Binding-site contacts:
Ligand atom O52 contacts residue ARG269 of chain 1.B at 3.1 Å (salt-bridge).
Ligand atom O43 contacts residue ARG265 of chain 1.B at 2.5 Å (salt-bridge).
Ligand atom O42 contacts residue GLY268 of chain 1.B at 2.9 Å (h-bond).
Ligand atom O51 contacts residue GLU512 of chain 1.B at 4.2 Å.
Ligand atom P5 contacts residue TYR567 of chain 1.B at 3.5 Å.
Ligand atom O5 contacts residue LYS569 of chain 1.B at 3.3 Å.
Ligand atom P5 contacts residue ARG269 of chain 1.B at 3.4 Å.
Ligand atom O51 contacts residue TYR567 of chain 1.B at 2.9 Å (h-bond).
Ligand atom O52 contacts residue ARG265 of chain 1.B at 4.4 Å.
Ligand atom O42 contacts residue THR267 of chain 1.B at 3.6 Å (h-bond).
Ligand atom O51 contacts residue LYS569 of chain 1.B at 4.0 Å.
Ligand atom P4 contacts residue ARG265 of chain 1.B at 3.3 Å.
Ligand atom O41 contacts residue ARG265 of chain 1.B at 3.4 Å (salt-bridge).
Ligand atom O43 contacts residue THR267 of chain 1.B at 3.2 Å (h-bond).
Ligand atom C6 contacts residue LYS569 of chain 1.B at 3.7 Å.
Ligand atom C5 contacts residue ARG269 of chain 1.B at 3.9 Å.
Ligand atom O5 contacts residue TYR567 of chain 1.B at 3.9 Å.
Ligand atom O43 contacts residue GLY268 of chain 1.B at 4.0 Å.
Ligand atom O43 contacts residue ARG269 of chain 1.B at 4.4 Å.
Ligand atom P4 contacts residue THR267 of chain 1.B at 4.0 Å.
Ligand atom O4 contacts residue ARG269 of chain 1.B at 3.8 Å.
Ligand atom O6 contacts residue LYS569 of chain 1.B at 3.6 Å.
Ligand atom P5 contacts residue LYS569 of chain 1.B at 4.3 Å.
Ligand atom C2 contacts residue ARG269 of chain 1.B at 4.4 Å.
Ligand atom O43 contacts residue THR266 of chain 1.B at 4.3 Å.
Ligand atom C5 contacts residue LYS569 of chain 1.B at 4.0 Å.
Ligand atom O4 contacts residue ARG265 of chain 1.B at 3.6 Å (salt-bridge).
Ligand atom O2 contacts residue GLY268 of chain 1.B at 4.2 Å.
Ligand atom O53 contacts residue TYR567 of chain 1.B at 3.3 Å (h-bond).
Ligand atom C4 contacts residue LYS569 of chain 1.B at 4.1 Å.
Ligand atom P4 contacts residue GLY268 of chain 1.B at 3.8 Å.
Ligand atom O6 contacts residue TYR567 of chain 1.B at 3.4 Å.
Ligand atom O42 contacts residue ARG269 of chain 1.B at 3.6 Å.
Ligand atom O53 contacts residue ARG269 of chain 1.B at 2.7 Å (salt-bridge).
Ligand atom O51 contacts residue LYS508 of chain 1.B at 4.1 Å.
Ligand atom O51 contacts residue ARG511 of chain 1.B at 2.7 Å (salt-bridge).
Ligand atom O5 contacts residue ARG269 of chain 1.B at 4.2 Å.
Ligand atom P5 contacts residue ARG511 of chain 1.B at 4.1 Å.
Ligand atom O5 contacts residue ARG511 of chain 1.B at 4.3 Å.
Ligand atom O6 contacts residue ARG504 of chain 1.B at 4.1 Å.

A small-molecule ligand and the protein it binds are described below.
Small molecule (SMILES): O=P(O)(O)O[C@@H]1[C@H](O)[C@H](O)[C@@H](OP(=O)(O)O)[C@H](OP(=O)(O)O)[C@H]1O

Sequence of chain 1.B:
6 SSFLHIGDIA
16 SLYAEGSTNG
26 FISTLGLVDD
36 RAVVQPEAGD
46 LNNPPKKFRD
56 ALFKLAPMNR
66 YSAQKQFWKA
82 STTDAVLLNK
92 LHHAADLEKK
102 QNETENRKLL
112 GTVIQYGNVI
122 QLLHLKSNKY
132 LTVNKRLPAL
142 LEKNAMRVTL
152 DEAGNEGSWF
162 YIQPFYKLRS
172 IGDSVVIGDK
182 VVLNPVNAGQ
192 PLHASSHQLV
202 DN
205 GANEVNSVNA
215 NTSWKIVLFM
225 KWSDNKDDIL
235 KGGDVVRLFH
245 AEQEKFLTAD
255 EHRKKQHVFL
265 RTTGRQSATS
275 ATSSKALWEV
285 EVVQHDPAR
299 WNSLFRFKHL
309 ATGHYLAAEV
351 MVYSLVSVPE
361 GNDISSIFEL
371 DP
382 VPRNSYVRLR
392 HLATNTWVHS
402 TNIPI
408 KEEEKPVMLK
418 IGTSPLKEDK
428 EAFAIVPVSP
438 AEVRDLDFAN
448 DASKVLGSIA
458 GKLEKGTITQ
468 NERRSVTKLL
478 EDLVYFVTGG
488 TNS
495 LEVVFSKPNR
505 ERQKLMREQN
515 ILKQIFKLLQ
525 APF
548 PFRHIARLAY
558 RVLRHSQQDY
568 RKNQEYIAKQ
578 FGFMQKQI